Binding-site contacts:
Ligand atom O4 contacts residue ASN340 of chain 1.A at 3.1 Å (h-bond).
Ligand atom O7 contacts residue ASN267 of chain 1.A at 3.3 Å (h-bond).
Ligand atom O5 contacts residue LYS342 of chain 1.A at 3.3 Å (salt-bridge).
Ligand atom C2 contacts residue GLU321 of chain 1.A at 3.5 Å.
Ligand atom C8 contacts residue GLU321 of chain 1.A at 3.6 Å.
Ligand atom N2 contacts residue MET42 of chain 1.A at 3.3 Å (h-bond).
Ligand atom C7 contacts residue ASN267 of chain 1.A at 3.5 Å.
Ligand atom O4 contacts residue LYS322 of chain 1.A at 3.7 Å.
Ligand atom O3 contacts residue ASN340 of chain 1.A at 3.6 Å.
Ligand atom C2 contacts residue ARG48 of chain 1.A at 3.5 Å.
Ligand atom O6 contacts residue LYS342 of chain 1.A at 3.3 Å (salt-bridge).
Ligand atom C2 contacts residue ASN267 of chain 1.A at 2.5 Å.
Ligand atom O5 contacts residue ASN267 of chain 1.A at 2.4 Å (h-bond).
Ligand atom C8 contacts residue MET42 of chain 1.A at 3.7 Å (hydrophobic).
Ligand atom O2 contacts residue ASN340 of chain 1.A at 3.2 Å (h-bond).
Ligand atom C5 contacts residue ASN340 of chain 1.A at 3.3 Å.
Ligand atom O3 contacts residue GLU321 of chain 1.A at 3.7 Å.
Ligand atom C8 contacts residue LYS38 of chain 1.A at 3.5 Å.
Ligand atom O3 contacts residue GLY339 of chain 1.A at 3.0 Å (h-bond).
Ligand atom O4 contacts residue GLY339 of chain 1.A at 3.1 Å (h-bond).
Ligand atom O4 contacts residue LYS342 of chain 1.A at 3.3 Å.
Ligand atom C6 contacts residue TYR72 of chain 1.A at 3.4 Å (hydrophobic).
Ligand atom O7 contacts residue ARG48 of chain 1.A at 3.3 Å (salt-bridge).
Ligand atom N2 contacts residue GLU321 of chain 1.A at 2.8 Å (salt-bridge).
Ligand atom O2 contacts residue GLY339 of chain 1.A at 3.0 Å (h-bond).
Ligand atom N2 contacts residue ASN267 of chain 1.A at 3.1 Å (h-bond).
Ligand atom O3 contacts residue ASP41 of chain 1.A at 3.4 Å.
Ligand atom O7 contacts residue ALA45 of chain 1.A at 3.3 Å.
Ligand atom O2 contacts residue LYS342 of chain 1.A at 3.2 Å (salt-bridge).
Ligand atom C8 contacts residue LEU265 of chain 1.A at 3.7 Å (hydrophobic).
Ligand atom O6 contacts residue ASP41 of chain 1.A at 3.3 Å (salt-bridge).
Ligand atom O6 contacts residue GLU321 of chain 1.A at 3.5 Å (salt-bridge).
Ligand atom C2 contacts residue GLY339 of chain 1.A at 3.4 Å.
Ligand atom C6 contacts residue GLU321 of chain 1.A at 3.4 Å.
Ligand atom O3 contacts residue ARG48 of chain 1.A at 3.5 Å.
Ligand atom O6 contacts residue LYS322 of chain 1.A at 3.5 Å.
Ligand atom C3 contacts residue GLU321 of chain 1.A at 3.5 Å.
Ligand atom C4 contacts residue ASN340 of chain 1.A at 3.7 Å.
Ligand atom C1 contacts residue ASN267 of chain 1.A at 1.7 Å.
Ligand atom C5 contacts residue TYR72 of chain 1.A at 3.5 Å (hydrophobic).

Sequence of chain 1.A:
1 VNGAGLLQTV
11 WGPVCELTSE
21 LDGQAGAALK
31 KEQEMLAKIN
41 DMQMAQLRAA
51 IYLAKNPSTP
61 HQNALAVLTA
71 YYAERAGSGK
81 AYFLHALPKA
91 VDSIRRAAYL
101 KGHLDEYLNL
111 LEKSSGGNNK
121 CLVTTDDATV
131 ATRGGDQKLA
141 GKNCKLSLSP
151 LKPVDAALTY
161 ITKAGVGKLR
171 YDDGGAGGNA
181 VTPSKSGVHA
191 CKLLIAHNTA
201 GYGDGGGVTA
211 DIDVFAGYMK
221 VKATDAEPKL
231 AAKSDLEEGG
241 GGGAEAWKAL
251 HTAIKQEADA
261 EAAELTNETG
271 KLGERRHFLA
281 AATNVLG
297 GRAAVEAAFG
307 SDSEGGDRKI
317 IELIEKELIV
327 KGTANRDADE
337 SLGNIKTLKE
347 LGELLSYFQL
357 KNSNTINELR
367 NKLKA

A protein and the small-molecule ligand that binds it are described below.
Small molecule (SMILES): CC(=O)N[C@H]1[C@H](O[C@H]2[C@H](O)[C@@H](NC(C)=O)CO[C@@H]2CO)O[C@H](CO)[C@@H](O[C@@H]2O[C@H](CO[C@H]3O[C@H](CO)[C@@H](O)[C@H](O)[C@@H]3O)[C@@H](O)[C@H](O[C@H]3O[C@H](CO)[C@@H](O)[C@H](O)[C@@H]3O[C@H]3O[C@H](CO)[C@@H](O)[C@H](O)[C@@H]3O)[C@@H]2O)[C@@H]1O